Sequence of chain 1.C:
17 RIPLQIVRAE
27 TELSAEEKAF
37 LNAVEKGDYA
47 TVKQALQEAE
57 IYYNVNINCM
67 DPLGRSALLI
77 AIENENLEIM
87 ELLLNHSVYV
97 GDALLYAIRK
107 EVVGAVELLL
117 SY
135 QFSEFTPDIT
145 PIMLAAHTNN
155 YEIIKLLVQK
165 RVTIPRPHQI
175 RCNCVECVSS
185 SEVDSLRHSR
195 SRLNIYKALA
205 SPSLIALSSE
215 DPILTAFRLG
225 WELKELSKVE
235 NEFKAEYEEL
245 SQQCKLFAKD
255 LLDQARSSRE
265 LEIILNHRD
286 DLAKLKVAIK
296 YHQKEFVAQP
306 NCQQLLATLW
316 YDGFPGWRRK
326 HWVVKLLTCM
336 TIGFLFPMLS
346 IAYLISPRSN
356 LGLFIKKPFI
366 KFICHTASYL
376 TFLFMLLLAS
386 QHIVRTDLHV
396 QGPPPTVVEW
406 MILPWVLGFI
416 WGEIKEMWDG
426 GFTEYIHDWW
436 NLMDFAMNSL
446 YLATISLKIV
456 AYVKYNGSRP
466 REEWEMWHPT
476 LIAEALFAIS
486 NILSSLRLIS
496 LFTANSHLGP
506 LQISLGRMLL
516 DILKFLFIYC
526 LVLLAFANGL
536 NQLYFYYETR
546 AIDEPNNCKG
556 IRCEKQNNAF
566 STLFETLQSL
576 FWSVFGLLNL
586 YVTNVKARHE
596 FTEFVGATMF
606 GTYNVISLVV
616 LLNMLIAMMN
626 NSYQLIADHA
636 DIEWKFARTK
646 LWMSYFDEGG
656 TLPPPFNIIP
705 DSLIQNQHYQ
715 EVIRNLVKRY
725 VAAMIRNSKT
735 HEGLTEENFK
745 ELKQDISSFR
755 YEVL

Binding-site contacts:
Ligand atom CAD contacts residue PHE367 of chain 1.C at 4.1 Å (hydrophobic).
Ligand atom CAJ contacts residue LEU529 of chain 1.A at 3.9 Å (hydrophobic).
Ligand atom CAB contacts residue PHE522 of chain 1.A at 4.2 Å (hydrophobic).
Ligand atom CAV contacts residue ASN500 of chain 1.C at 4.0 Å.
Ligand atom OAW contacts residue ALA499 of chain 1.C at 4.0 Å.
Ligand atom CAK contacts residue LEU503 of chain 1.C at 4.3 Å (hydrophobic).
Ligand atom CAX contacts residue TRP315 of chain 1.C at 4.4 Å (hydrophobic).
Ligand atom CBA contacts residue CYS525 of chain 1.A at 4.3 Å (hydrophobic).
Ligand atom CAE contacts residue LEU493 of chain 1.C at 4.0 Å (hydrophobic).
Ligand atom CAV contacts residue LEU496 of chain 1.C at 4.0 Å (hydrophobic).
Ligand atom CAM contacts residue PHE364 of chain 1.C at 3.6 Å (hydrophobic).
Ligand atom CAI contacts residue LEU496 of chain 1.C at 3.5 Å (hydrophobic).
Ligand atom CAL contacts residue PHE364 of chain 1.C at 4.1 Å (hydrophobic).
Ligand atom CAO contacts residue LEU526 of chain 1.A at 4.3 Å (hydrophobic).
Ligand atom CAO contacts residue LEU493 of chain 1.C at 4.1 Å (hydrophobic).
Ligand atom CAB contacts residue CYS525 of chain 1.A at 3.8 Å (hydrophobic).
Ligand atom CAX contacts residue ALA499 of chain 1.C at 3.5 Å (hydrophobic).
Ligand atom OAH contacts residue TRP647 of chain 1.C at 4.1 Å.
Ligand atom CAE contacts residue LEU375 of chain 1.C at 3.8 Å (hydrophobic).
Ligand atom OAW contacts residue PHE367 of chain 1.C at 4.3 Å.
Ligand atom CAX contacts residue TYR316 of chain 1.C at 3.6 Å (hydrophobic).
Ligand atom OAH contacts residue TRP315 of chain 1.C at 3.7 Å.
Ligand atom CAK contacts residue PHE497 of chain 1.C at 3.9 Å (hydrophobic).
Ligand atom CBB contacts residue LEU493 of chain 1.C at 4.2 Å (hydrophobic).
Ligand atom CAK contacts residue LEU496 of chain 1.C at 4.1 Å (hydrophobic).
Ligand atom CAV contacts residue PHE367 of chain 1.C at 4.3 Å (hydrophobic).
Ligand atom OAH contacts residue TYR316 of chain 1.C at 4.3 Å.
Ligand atom CBB contacts residue LEU375 of chain 1.C at 4.2 Å (hydrophobic).
Ligand atom OAF contacts residue ALA499 of chain 1.C at 2.9 Å (h-bond).
Ligand atom CAL contacts residue TYR316 of chain 1.C at 3.3 Å (hydrophobic).
Ligand atom CBC contacts residue ASN500 of chain 1.C at 4.1 Å.
Ligand atom CAZ contacts residue LEU496 of chain 1.C at 4.0 Å (hydrophobic).
Ligand atom OAH contacts residue ALA499 of chain 1.C at 3.6 Å.
Ligand atom CAQ contacts residue PHE497 of chain 1.C at 3.6 Å (hydrophobic).
Ligand atom OAF contacts residue TYR316 of chain 1.C at 3.7 Å.
Ligand atom CAD contacts residue THR371 of chain 1.C at 3.8 Å.
Ligand atom CAC contacts residue LEU375 of chain 1.C at 4.3 Å (hydrophobic).
Ligand atom CAI contacts residue ASN500 of chain 1.C at 4.1 Å.
Ligand atom CAV contacts residue ALA499 of chain 1.C at 3.7 Å (hydrophobic).
Ligand atom CBA contacts residue LEU529 of chain 1.A at 4.3 Å (hydrophobic).

A protein and the small-molecule ligand that binds it are described below.
Small molecule (SMILES): CC(C)CCC[C@@H](C)[C@H]1CC[C@H]2[C@@H]3CC=C4C[C@@H](OC(=O)CCC(=O)O)CC[C@]4(C)[C@H]3CC[C@]12C

Sequence of chain 1.A:
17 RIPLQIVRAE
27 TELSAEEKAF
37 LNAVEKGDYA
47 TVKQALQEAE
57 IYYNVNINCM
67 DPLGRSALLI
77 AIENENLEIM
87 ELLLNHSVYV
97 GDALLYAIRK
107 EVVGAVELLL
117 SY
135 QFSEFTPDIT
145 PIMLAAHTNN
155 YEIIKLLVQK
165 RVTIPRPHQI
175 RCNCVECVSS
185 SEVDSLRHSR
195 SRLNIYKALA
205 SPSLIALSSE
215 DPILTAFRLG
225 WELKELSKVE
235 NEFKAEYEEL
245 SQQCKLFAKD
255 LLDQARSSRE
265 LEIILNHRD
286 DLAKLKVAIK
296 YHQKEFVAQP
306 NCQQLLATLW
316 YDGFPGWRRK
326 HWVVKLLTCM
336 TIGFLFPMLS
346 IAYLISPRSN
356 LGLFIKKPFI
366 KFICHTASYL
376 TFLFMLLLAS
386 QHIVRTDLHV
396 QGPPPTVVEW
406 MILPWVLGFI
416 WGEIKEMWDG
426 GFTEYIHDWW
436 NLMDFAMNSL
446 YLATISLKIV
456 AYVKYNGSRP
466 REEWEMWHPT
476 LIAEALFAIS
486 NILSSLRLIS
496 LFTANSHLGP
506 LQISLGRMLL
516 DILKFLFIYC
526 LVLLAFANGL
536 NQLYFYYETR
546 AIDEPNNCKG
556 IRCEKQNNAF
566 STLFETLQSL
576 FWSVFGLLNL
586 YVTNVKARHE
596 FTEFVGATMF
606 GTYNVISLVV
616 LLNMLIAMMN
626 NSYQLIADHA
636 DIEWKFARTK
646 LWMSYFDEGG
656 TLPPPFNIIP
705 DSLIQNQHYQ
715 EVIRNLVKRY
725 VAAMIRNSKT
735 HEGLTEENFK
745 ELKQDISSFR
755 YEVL